A protein and the small-molecule ligand that binds it are described below.
Small molecule (SMILES): O=C(Nc1ccccc1F)[C@H](C1CCCCC1)n1c(-c2ccc(Cl)cc2)nc2cc(F)c(F)cc21

Binding-site contacts:
Ligand atom C31 contacts residue MET51 of chain 1.A at 3.8 Å (hydrophobic).
Ligand atom N3 contacts residue TYR130 of chain 1.A at 2.7 Å (h-bond).
Ligand atom C10 contacts residue TYR130 of chain 1.A at 3.8 Å (hydrophobic).
Ligand atom F20 contacts residue ILE30 of chain 1.A at 3.5 Å.
Ligand atom C31 contacts residue HIS55 of chain 1.A at 3.7 Å.
Ligand atom C25 contacts residue LEU48 of chain 1.A at 3.8 Å (hydrophobic).
Ligand atom F21 contacts residue SER93 of chain 1.A at 3.6 Å.
Ligand atom C16 contacts residue SER93 of chain 1.A at 3.4 Å.
Ligand atom F23 contacts residue SER93 of chain 1.A at 3.4 Å.
Ligand atom F21 contacts residue LEU109 of chain 1.A at 3.8 Å.
Ligand atom C35 contacts residue ASN44 of chain 1.A at 3.7 Å.
Ligand atom C35 contacts residue SER116 of chain 1.A at 3.7 Å.
Ligand atom C27 contacts residue MET89 of chain 1.A at 3.7 Å (hydrophobic).
Ligand atom F21 contacts residue PHE97 of chain 1.A at 3.1 Å.
Ligand atom F20 contacts residue ILE34 of chain 1.A at 3.3 Å.
Ligand atom C28 contacts residue ILE96 of chain 1.A at 3.7 Å (hydrophobic).
Ligand atom F20 contacts residue THR31 of chain 1.A at 3.7 Å.
Ligand atom C14 contacts residue SER93 of chain 1.A at 3.3 Å.
Ligand atom F23 contacts residue ILE96 of chain 1.A at 3.2 Å.
Ligand atom C33 contacts residue ASN44 of chain 1.A at 3.5 Å.
Ligand atom C25 contacts residue PHE90 of chain 1.A at 3.6 Å (hydrophobic).
Ligand atom C33 contacts residue ILE47 of chain 1.A at 3.8 Å (hydrophobic).
Ligand atom C10 contacts residue ILE113 of chain 1.A at 3.6 Å (hydrophobic).
Ligand atom C16 contacts residue MET51 of chain 1.A at 3.6 Å (hydrophobic).
Ligand atom F20 contacts residue ILE96 of chain 1.A at 3.3 Å.
Ligand atom N9 contacts residue SER93 of chain 1.A at 3.2 Å (h-bond).
Ligand atom C8 contacts residue ILE34 of chain 1.A at 3.7 Å (hydrophobic).
Ligand atom C5 contacts residue SER93 of chain 1.A at 3.7 Å.
Ligand atom O15 contacts residue MET51 of chain 1.A at 3.5 Å.
Ligand atom C13 contacts residue SER93 of chain 1.A at 3.8 Å.
Ligand atom F21 contacts residue ILE96 of chain 1.A at 3.6 Å.
Ligand atom C10 contacts residue SER93 of chain 1.A at 3.5 Å.
Ligand atom C13 contacts residue ILE113 of chain 1.A at 3.6 Å (hydrophobic).
Ligand atom C32 contacts residue MET51 of chain 1.A at 3.8 Å (hydrophobic).
Ligand atom C2 contacts residue TYR130 of chain 1.A at 3.6 Å (hydrophobic).
Ligand atom C28 contacts residue MET51 of chain 1.A at 3.5 Å (hydrophobic).
Ligand atom C2 contacts residue SER93 of chain 1.A at 3.8 Å.
Ligand atom C19 contacts residue MET126 of chain 1.A at 3.7 Å (hydrophobic).
Ligand atom C5 contacts residue TYR130 of chain 1.A at 3.7 Å (hydrophobic).
Ligand atom N3 contacts residue SER93 of chain 1.A at 3.6 Å.

Sequence of chain 1.A:
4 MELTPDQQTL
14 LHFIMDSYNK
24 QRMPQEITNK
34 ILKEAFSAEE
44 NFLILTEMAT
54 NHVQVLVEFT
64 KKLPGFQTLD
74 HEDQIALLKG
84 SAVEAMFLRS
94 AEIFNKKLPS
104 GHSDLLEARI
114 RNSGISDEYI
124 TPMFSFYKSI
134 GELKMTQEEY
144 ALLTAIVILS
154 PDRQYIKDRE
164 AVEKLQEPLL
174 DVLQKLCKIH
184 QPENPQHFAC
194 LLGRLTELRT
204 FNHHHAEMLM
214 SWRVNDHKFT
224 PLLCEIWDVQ